A protein and the small-molecule ligand that binds it are described below.
Small molecule (SMILES): CC(=O)N[C@H]1[C@H](O[C@H]2[C@H](O)[C@@H](NC(C)=O)CO[C@@H]2CO)O[C@H](CO)[C@@H](O)[C@@H]1O

Sequence of chain 1.G:
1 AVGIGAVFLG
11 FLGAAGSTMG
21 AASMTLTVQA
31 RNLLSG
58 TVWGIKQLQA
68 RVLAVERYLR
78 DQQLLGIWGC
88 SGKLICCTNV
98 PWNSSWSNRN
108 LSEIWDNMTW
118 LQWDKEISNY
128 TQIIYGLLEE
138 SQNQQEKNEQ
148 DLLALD

Sequence of chain 1.C:
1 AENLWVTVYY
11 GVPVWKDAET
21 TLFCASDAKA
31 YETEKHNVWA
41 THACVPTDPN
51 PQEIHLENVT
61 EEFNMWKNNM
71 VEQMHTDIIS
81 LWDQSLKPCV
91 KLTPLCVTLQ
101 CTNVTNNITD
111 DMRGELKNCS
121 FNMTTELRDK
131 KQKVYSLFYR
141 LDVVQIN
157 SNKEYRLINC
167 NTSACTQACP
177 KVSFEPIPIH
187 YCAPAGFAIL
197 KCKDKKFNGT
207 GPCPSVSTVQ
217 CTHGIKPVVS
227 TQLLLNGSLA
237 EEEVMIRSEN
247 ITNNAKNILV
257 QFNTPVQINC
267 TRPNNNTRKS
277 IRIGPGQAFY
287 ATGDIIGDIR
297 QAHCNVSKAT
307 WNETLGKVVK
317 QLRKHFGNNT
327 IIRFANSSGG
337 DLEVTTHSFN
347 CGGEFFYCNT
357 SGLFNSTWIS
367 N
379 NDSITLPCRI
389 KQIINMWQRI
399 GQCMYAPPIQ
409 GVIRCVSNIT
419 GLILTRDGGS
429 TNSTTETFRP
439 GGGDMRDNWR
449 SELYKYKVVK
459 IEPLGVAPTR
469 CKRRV

Binding-site contacts:
Ligand atom C8 contacts residue GLY16 of chain 1.G at 3.7 Å.
Ligand atom N2 contacts residue ASN58 of chain 1.C at 3.2 Å (h-bond).
Ligand atom C8 contacts residue GLU57 of chain 1.C at 3.4 Å.
Ligand atom C3 contacts residue ASN58 of chain 1.C at 3.9 Å.
Ligand atom C5 contacts residue ASN58 of chain 1.C at 3.6 Å.
Ligand atom O5 contacts residue ASN58 of chain 1.C at 2.2 Å (h-bond).
Ligand atom C7 contacts residue GLU57 of chain 1.C at 3.9 Å.
Ligand atom N2 contacts residue SER17 of chain 1.G at 4.5 Å.
Ligand atom O7 contacts residue GLU57 of chain 1.C at 3.7 Å.
Ligand atom O6 contacts residue ASN58 of chain 1.C at 4.3 Å.
Ligand atom C1 contacts residue ASN58 of chain 1.C at 1.4 Å.
Ligand atom C8 contacts residue SER17 of chain 1.G at 3.3 Å.
Ligand atom O7 contacts residue ASN58 of chain 1.C at 3.6 Å.
Ligand atom N2 contacts residue GLY16 of chain 1.G at 4.2 Å.
Ligand atom C7 contacts residue SER17 of chain 1.G at 4.2 Å.
Ligand atom C2 contacts residue ASN58 of chain 1.C at 2.5 Å.
Ligand atom C4 contacts residue ASN58 of chain 1.C at 4.2 Å.
Ligand atom C7 contacts residue ASN58 of chain 1.C at 3.4 Å.
Ligand atom C8 contacts residue ASN58 of chain 1.C at 3.9 Å.